Sequence of chain 1.K:
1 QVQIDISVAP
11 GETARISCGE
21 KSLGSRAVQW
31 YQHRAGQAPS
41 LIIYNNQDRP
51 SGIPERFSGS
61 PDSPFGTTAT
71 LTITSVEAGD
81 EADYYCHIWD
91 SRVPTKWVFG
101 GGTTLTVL

Sequence of chain 1.G:
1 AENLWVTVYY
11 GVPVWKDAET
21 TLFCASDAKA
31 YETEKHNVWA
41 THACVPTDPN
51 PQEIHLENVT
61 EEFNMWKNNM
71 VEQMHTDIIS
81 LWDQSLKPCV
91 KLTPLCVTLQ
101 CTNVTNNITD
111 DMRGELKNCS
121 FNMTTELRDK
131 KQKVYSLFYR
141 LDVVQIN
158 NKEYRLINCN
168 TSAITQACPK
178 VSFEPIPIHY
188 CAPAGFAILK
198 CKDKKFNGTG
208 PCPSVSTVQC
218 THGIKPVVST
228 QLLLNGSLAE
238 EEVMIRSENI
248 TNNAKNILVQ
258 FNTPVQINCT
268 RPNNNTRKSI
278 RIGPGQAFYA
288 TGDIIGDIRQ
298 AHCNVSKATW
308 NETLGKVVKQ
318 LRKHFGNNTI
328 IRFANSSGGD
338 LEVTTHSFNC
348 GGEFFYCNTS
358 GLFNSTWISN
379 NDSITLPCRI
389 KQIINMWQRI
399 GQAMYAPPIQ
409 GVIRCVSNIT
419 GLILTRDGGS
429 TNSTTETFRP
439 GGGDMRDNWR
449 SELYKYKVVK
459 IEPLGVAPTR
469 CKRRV

Sequence of chain 1.L:
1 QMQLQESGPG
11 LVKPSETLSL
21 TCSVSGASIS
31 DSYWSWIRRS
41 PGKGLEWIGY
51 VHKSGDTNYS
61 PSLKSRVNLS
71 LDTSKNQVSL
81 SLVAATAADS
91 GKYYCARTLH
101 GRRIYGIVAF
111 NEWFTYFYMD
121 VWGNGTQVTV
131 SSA

Binding-site contacts:
Ligand atom C8 contacts residue THR267 of chain 1.G at 3.5 Å.
Ligand atom O4 contacts residue ILE107 of chain 1.L at 3.2 Å.
Ligand atom O7 contacts residue ASN301 of chain 1.G at 2.9 Å (h-bond).
Ligand atom C4 contacts residue ILE107 of chain 1.L at 4.0 Å (hydrophobic).
Ligand atom O5 contacts residue ILE104 of chain 1.L at 3.9 Å.
Ligand atom C2 contacts residue GLY106 of chain 1.L at 3.5 Å.
Ligand atom O6 contacts residue ILE107 of chain 1.L at 3.6 Å.
Ligand atom O3 contacts residue GLY106 of chain 1.L at 3.3 Å (h-bond).
Ligand atom C5 contacts residue ASN301 of chain 1.G at 3.6 Å.
Ligand atom O5 contacts residue ARG103 of chain 1.L at 3.6 Å.
Ligand atom C8 contacts residue ASN265 of chain 1.G at 3.5 Å.
Ligand atom C5 contacts residue ILE104 of chain 1.L at 3.3 Å (hydrophobic).
Ligand atom C1 contacts residue ASN301 of chain 1.G at 1.4 Å.
Ligand atom C4 contacts residue GLY106 of chain 1.L at 3.8 Å.
Ligand atom O4 contacts residue ILE104 of chain 1.L at 3.3 Å (h-bond).
Ligand atom C2 contacts residue ILE107 of chain 1.L at 4.0 Å (hydrophobic).
Ligand atom C3 contacts residue GLY106 of chain 1.L at 3.7 Å.
Ligand atom O3 contacts residue ILE104 of chain 1.L at 3.7 Å.
Ligand atom C4 contacts residue ILE104 of chain 1.L at 3.5 Å (hydrophobic).
Ligand atom C3 contacts residue ASN301 of chain 1.G at 3.8 Å.
Ligand atom O2 contacts residue GLN47 of chain 1.K at 3.4 Å (h-bond).
Ligand atom O4 contacts residue ARG103 of chain 1.L at 3.4 Å (salt-bridge).
Ligand atom N2 contacts residue HIS299 of chain 1.G at 3.8 Å.
Ligand atom C6 contacts residue ILE104 of chain 1.L at 3.6 Å (hydrophobic).
Ligand atom C3 contacts residue ILE104 of chain 1.L at 3.4 Å (hydrophobic).
Ligand atom O4 contacts residue ASN46 of chain 1.K at 3.5 Å (h-bond).
Ligand atom O6 contacts residue ASN45 of chain 1.K at 3.8 Å.
Ligand atom O6 contacts residue ILE104 of chain 1.L at 3.9 Å.
Ligand atom C1 contacts residue HIS299 of chain 1.G at 3.9 Å.
Ligand atom C2 contacts residue GLN47 of chain 1.K at 3.7 Å.
Ligand atom O5 contacts residue ASN301 of chain 1.G at 2.2 Å (h-bond).
Ligand atom C1 contacts residue ILE104 of chain 1.L at 3.8 Å (hydrophobic).
Ligand atom C3 contacts residue HIS299 of chain 1.G at 3.7 Å.
Ligand atom N2 contacts residue ASN301 of chain 1.G at 3.0 Å (h-bond).
Ligand atom O6 contacts residue ARG103 of chain 1.L at 2.3 Å (salt-bridge).
Ligand atom C2 contacts residue ASN301 of chain 1.G at 2.5 Å.
Ligand atom C6 contacts residue ARG103 of chain 1.L at 3.5 Å.
Ligand atom C7 contacts residue ASN301 of chain 1.G at 3.2 Å.
Ligand atom O4 contacts residue SER63 of chain 1.K at 3.1 Å (h-bond).
Ligand atom C5 contacts residue ILE107 of chain 1.L at 3.8 Å (hydrophobic).

A small-molecule ligand and the protein it binds are described below.
Small molecule (SMILES): CC(=O)N[C@H]1[C@H](O[C@H]2[C@H](O)[C@@H](NC(C)=O)CO[C@@H]2CO)O[C@H](CO)[C@@H](O[C@@H]2O[C@H](CO[C@H]3O[C@H](CO[C@H]4O[C@H](CO)[C@@H](O)[C@H](O)[C@@H]4O)[C@@H](O)[C@H](O[C@H]4O[C@H](CO)[C@@H](O)[C@H](O)[C@@H]4O)[C@@H]3O)[C@@H](O)[C@H](O[C@H]3O[C@H](CO)[C@@H](O)[C@H](O)[C@@H]3O[C@H]3O[C@H](CO)[C@@H](O)[C@H](O)[C@@H]3O[C@H]3O[C@H](CO)[C@@H](O)[C@H](O)[C@@H]3O)[C@@H]2O)[C@@H]1O